Sequence of chain 1.B:
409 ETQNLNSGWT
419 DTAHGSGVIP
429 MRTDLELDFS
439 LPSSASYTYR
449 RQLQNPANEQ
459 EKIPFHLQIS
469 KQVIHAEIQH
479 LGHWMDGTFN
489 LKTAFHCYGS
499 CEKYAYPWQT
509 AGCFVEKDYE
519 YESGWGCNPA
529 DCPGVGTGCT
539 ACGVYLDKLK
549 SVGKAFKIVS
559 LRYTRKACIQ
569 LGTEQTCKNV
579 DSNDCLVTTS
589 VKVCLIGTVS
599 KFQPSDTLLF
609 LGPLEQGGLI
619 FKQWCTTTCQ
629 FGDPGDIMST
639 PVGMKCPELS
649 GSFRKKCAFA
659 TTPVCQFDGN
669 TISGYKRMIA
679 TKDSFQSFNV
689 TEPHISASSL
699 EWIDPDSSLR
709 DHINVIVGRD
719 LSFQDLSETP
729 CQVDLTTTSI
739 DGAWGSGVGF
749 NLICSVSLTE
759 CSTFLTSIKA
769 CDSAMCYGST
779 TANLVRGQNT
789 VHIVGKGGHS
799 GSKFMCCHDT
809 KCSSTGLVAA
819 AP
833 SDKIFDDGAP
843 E

Binding-site contacts:
Ligand atom C3 contacts residue ASN687 of chain 1.B at 3.8 Å.
Ligand atom C8 contacts residue SER685 of chain 1.B at 3.2 Å.
Ligand atom C2 contacts residue ASP704 of chain 1.B at 2.9 Å.
Ligand atom O5 contacts residue ASN687 of chain 1.B at 2.4 Å (h-bond).
Ligand atom O7 contacts residue ASN687 of chain 1.B at 4.4 Å.
Ligand atom O7 contacts residue ASP704 of chain 1.B at 2.9 Å (salt-bridge).
Ligand atom C1 contacts residue ASN687 of chain 1.B at 1.4 Å.
Ligand atom C8 contacts residue ASP704 of chain 1.B at 3.8 Å.
Ligand atom C5 contacts residue ASN687 of chain 1.B at 3.6 Å.
Ligand atom C7 contacts residue ASP704 of chain 1.B at 2.9 Å.
Ligand atom C1 contacts residue ASP704 of chain 1.B at 3.2 Å.
Ligand atom N2 contacts residue ASN687 of chain 1.B at 2.9 Å (h-bond).
Ligand atom C8 contacts residue PHE686 of chain 1.B at 4.2 Å (hydrophobic).
Ligand atom C4 contacts residue ASN687 of chain 1.B at 4.2 Å.
Ligand atom C7 contacts residue ASN687 of chain 1.B at 3.9 Å.
Ligand atom N2 contacts residue ASP704 of chain 1.B at 2.8 Å (salt-bridge).
Ligand atom C3 contacts residue ASP704 of chain 1.B at 4.3 Å.
Ligand atom C2 contacts residue ASN687 of chain 1.B at 2.5 Å.
Ligand atom N2 contacts residue SER685 of chain 1.B at 4.5 Å.
Ligand atom O5 contacts residue ASP704 of chain 1.B at 4.0 Å.
Ligand atom C8 contacts residue LYS599 of chain 1.B at 4.3 Å.

A protein and the small-molecule ligand that binds it are described below.
Small molecule (SMILES): CC(=O)N[C@H]1[C@H](O[C@H]2[C@H](O)[C@@H](NC(C)=O)CO[C@@H]2CO)O[C@H](CO)[C@@H](O)[C@@H]1O